Binding-site contacts:
Ligand atom N contacts residue HEM1 of chain 2.H at 3.5 Å (h-bond).
Ligand atom OXT contacts residue GLN181 of chain 2.B at 3.2 Å (h-bond).
Ligand atom CG contacts residue GLU295 of chain 2.B at 3.9 Å.
Ligand atom C contacts residue ASP300 of chain 2.B at 3.5 Å.
Ligand atom CD contacts residue GLU295 of chain 2.B at 3.0 Å.
Ligand atom OXT contacts residue TYR291 of chain 2.B at 3.8 Å.
Ligand atom OXT contacts residue ARG306 of chain 2.B at 4.0 Å.
Ligand atom C2 contacts residue ASN288 of chain 2.B at 3.7 Å.
Ligand atom C3 contacts residue VAL270 of chain 2.B at 3.4 Å (hydrophobic).
Ligand atom CB contacts residue GLU295 of chain 2.B at 3.9 Å.
Ligand atom O contacts residue TYR291 of chain 2.B at 2.9 Å.
Ligand atom C contacts residue GLN181 of chain 2.B at 4.0 Å.
Ligand atom CD contacts residue HEM1 of chain 2.H at 3.4 Å.
Ligand atom C contacts residue TYR291 of chain 2.B at 3.5 Å (hydrophobic).
Ligand atom CA contacts residue GLN181 of chain 2.B at 4.0 Å.
Ligand atom CG contacts residue HEM1 of chain 2.H at 4.1 Å.
Ligand atom O contacts residue GLU295 of chain 2.B at 3.8 Å.
Ligand atom NH2 contacts residue TRP290 of chain 2.B at 3.7 Å.
Ligand atom C1 contacts residue HEM1 of chain 2.H at 3.5 Å.
Ligand atom CA contacts residue GLU295 of chain 2.B at 3.8 Å.
Ligand atom C3 contacts residue ALA269 of chain 2.B at 4.1 Å (hydrophobic).
Ligand atom OXT contacts residue ASP300 of chain 2.B at 3.3 Å (salt-bridge).
Ligand atom CZ contacts residue PRO268 of chain 2.B at 3.6 Å (hydrophobic).
Ligand atom NH1 contacts residue PRO268 of chain 2.B at 3.5 Å.
Ligand atom NH2 contacts residue GLU295 of chain 2.B at 2.7 Å (salt-bridge).
Ligand atom NE contacts residue GLU295 of chain 2.B at 3.2 Å (salt-bridge).
Ligand atom CB contacts residue GLN181 of chain 2.B at 3.4 Å.
Ligand atom C3 contacts residue PHE287 of chain 2.B at 3.6 Å (hydrophobic).
Ligand atom CZ contacts residue GLU295 of chain 2.B at 3.6 Å.
Ligand atom NE contacts residue PRO268 of chain 2.B at 3.3 Å.
Ligand atom C2 contacts residue HEM1 of chain 2.H at 3.7 Å.
Ligand atom O contacts residue ASP300 of chain 2.B at 2.6 Å (salt-bridge).
Ligand atom C3 contacts residue PRO268 of chain 2.B at 3.4 Å (hydrophobic).
Ligand atom CA contacts residue HEM1 of chain 2.H at 4.1 Å.
Ligand atom C3 contacts residue ASN288 of chain 2.B at 3.8 Å.
Ligand atom C2 contacts residue GLY289 of chain 2.B at 3.4 Å.
Ligand atom OXT contacts residue TYR265 of chain 2.B at 3.7 Å.
Ligand atom C2 contacts residue PRO268 of chain 2.B at 3.8 Å (hydrophobic).
Ligand atom NH2 contacts residue HEM1 of chain 2.H at 3.3 Å.
Ligand atom N contacts residue GLU295 of chain 2.B at 2.6 Å (salt-bridge).

The small molecule below binds the protein below.
Small molecule (SMILES): CCCNC(=[NH2+])NCCC[C@H](N)C(=O)O

Sequence of chain 2.B:
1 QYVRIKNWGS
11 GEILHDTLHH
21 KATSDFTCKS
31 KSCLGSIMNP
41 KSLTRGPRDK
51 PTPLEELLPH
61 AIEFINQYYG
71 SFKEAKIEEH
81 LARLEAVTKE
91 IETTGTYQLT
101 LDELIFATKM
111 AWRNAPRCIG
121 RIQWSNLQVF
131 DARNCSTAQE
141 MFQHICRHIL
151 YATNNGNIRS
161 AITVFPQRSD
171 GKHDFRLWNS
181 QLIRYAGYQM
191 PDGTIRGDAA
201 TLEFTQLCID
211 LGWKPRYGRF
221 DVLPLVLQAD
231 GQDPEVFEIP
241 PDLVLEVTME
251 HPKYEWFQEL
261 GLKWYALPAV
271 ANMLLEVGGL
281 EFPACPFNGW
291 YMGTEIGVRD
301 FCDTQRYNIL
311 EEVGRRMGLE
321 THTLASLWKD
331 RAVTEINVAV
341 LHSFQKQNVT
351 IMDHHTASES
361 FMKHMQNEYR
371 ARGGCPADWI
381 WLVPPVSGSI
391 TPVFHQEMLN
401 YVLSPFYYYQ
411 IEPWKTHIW